This protein binds this small molecule.
Small molecule (SMILES): CC(=O)N[C@@H]1[C@@H](O)[C@H](O)[C@@H](CO)O[C@H]1O

Binding-site contacts:
Ligand atom C8 contacts residue ASN45 of chain 1.G at 2.8 Å.
Ligand atom C4 contacts residue ASN45 of chain 1.G at 4.2 Å.
Ligand atom C1 contacts residue ASN45 of chain 1.G at 1.4 Å.
Ligand atom C3 contacts residue ASN45 of chain 1.G at 4.0 Å.
Ligand atom N2 contacts residue ASN45 of chain 1.G at 2.3 Å (h-bond).
Ligand atom O5 contacts residue ASN45 of chain 1.G at 2.3 Å (h-bond).
Ligand atom C5 contacts residue ASN45 of chain 1.G at 3.6 Å.
Ligand atom O7 contacts residue ASN45 of chain 1.G at 4.1 Å.
Ligand atom C2 contacts residue ASN45 of chain 1.G at 2.7 Å.
Ligand atom C7 contacts residue ASN45 of chain 1.G at 2.9 Å.

Sequence of chain 1.G:
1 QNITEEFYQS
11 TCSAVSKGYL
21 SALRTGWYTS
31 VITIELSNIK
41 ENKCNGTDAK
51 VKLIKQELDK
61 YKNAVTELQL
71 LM